Sequence of chain 1.A:
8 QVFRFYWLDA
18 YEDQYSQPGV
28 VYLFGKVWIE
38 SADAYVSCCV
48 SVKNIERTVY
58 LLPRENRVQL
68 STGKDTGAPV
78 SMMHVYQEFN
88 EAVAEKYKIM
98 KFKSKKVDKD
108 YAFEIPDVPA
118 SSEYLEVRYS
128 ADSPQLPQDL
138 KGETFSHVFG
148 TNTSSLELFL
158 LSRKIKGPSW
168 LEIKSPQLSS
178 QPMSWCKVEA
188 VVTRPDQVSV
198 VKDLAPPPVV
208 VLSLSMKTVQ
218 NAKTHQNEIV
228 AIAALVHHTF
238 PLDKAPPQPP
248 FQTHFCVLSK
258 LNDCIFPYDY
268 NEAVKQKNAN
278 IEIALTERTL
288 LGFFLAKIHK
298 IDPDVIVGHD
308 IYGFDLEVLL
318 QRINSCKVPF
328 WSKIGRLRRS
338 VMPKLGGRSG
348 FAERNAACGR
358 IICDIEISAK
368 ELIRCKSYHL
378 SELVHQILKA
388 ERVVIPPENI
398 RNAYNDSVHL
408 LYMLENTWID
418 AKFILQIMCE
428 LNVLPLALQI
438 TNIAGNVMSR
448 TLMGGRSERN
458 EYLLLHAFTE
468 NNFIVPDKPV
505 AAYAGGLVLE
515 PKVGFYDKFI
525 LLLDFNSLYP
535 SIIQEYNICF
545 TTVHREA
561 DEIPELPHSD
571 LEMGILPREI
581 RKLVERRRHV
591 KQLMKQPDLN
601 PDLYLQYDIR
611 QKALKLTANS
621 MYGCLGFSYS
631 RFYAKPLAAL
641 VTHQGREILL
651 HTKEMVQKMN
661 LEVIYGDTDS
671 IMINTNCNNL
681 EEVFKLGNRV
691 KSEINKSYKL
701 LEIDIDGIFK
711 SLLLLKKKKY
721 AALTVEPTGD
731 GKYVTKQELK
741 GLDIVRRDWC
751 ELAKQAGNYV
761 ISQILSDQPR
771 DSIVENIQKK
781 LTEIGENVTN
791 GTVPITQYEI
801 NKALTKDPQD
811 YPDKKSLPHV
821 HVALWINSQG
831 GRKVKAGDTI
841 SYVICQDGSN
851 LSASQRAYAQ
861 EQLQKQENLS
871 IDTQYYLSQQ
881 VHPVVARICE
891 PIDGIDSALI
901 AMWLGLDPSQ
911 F

The small molecule below binds the protein below.
Small molecule (SMILES): Nc1nc2c(ncn2[C@H]2C[C@H](O)[C@@H](CO[P](=O)(O)O[P](=O)(O)OP(=O)(O)O)O2)c(=O)[nH]1

Binding-site contacts:
Ligand atom O3A contacts residue LYS615 of chain 1.A at 2.9 Å (salt-bridge).
Ligand atom C5' contacts residue ASP669 of chain 1.A at 3.7 Å.
Ligand atom O3B contacts residue SER531 of chain 1.A at 3.0 Å (h-bond).
Ligand atom O1G contacts residue MG1 of chain 1.F at 2.1 Å.
Ligand atom O1A contacts residue ASP528 of chain 1.A at 3.6 Å.
Ligand atom O3A contacts residue MG1 of chain 1.F at 3.3 Å.
Ligand atom PB contacts residue LYS615 of chain 1.A at 3.6 Å.
Ligand atom O3' contacts residue TYR533 of chain 1.A at 2.9 Å (h-bond).
Ligand atom C3' contacts residue ASN619 of chain 1.A at 3.7 Å.
Ligand atom O2G contacts residue LYS615 of chain 1.A at 3.1 Å (salt-bridge).
Ligand atom O1G contacts residue ASP528 of chain 1.A at 3.1 Å (salt-bridge).
Ligand atom PG contacts residue ARG587 of chain 1.A at 3.3 Å.
Ligand atom PB contacts residue SER531 of chain 1.A at 3.4 Å.
Ligand atom O1B contacts residue ASN619 of chain 1.A at 3.7 Å.
Ligand atom O3G contacts residue SER531 of chain 1.A at 3.6 Å (h-bond).
Ligand atom O2B contacts residue LEU532 of chain 1.A at 3.4 Å (h-bond).
Ligand atom O1G contacts residue PHE529 of chain 1.A at 3.1 Å (h-bond).
Ligand atom O2B contacts residue SER531 of chain 1.A at 3.1 Å (h-bond).
Ligand atom O2B contacts residue PHE529 of chain 1.A at 3.3 Å (h-bond).
Ligand atom C2' contacts residue TYR533 of chain 1.A at 3.5 Å (hydrophobic).
Ligand atom O2G contacts residue ARG587 of chain 1.A at 2.9 Å (salt-bridge).
Ligand atom O1A contacts residue MG1 of chain 1.F at 2.1 Å.
Ligand atom O3G contacts residue ASN530 of chain 1.A at 2.6 Å (h-bond).
Ligand atom N7 contacts residue ASN619 of chain 1.A at 3.5 Å (h-bond).
Ligand atom O2A contacts residue LYS615 of chain 1.A at 3.4 Å (salt-bridge).
Ligand atom C3' contacts residue TYR533 of chain 1.A at 3.7 Å (hydrophobic).
Ligand atom PA contacts residue MG1 of chain 1.F at 3.3 Å.
Ligand atom O2B contacts residue MG1 of chain 1.F at 2.2 Å.
Ligand atom N2 contacts residue TYR622 of chain 1.A at 3.5 Å.
Ligand atom PB contacts residue MG1 of chain 1.F at 3.1 Å.
Ligand atom O3G contacts residue PHE529 of chain 1.A at 3.7 Å.
Ligand atom O3B contacts residue ARG587 of chain 1.A at 3.5 Å (salt-bridge).
Ligand atom O2B contacts residue ASP669 of chain 1.A at 3.0 Å (salt-bridge).
Ligand atom O3B contacts residue LYS615 of chain 1.A at 3.3 Å.
Ligand atom O1B contacts residue SER531 of chain 1.A at 3.1 Å.
Ligand atom O3G contacts residue ARG587 of chain 1.A at 3.2 Å (salt-bridge).
Ligand atom O1A contacts residue ASP669 of chain 1.A at 2.8 Å (salt-bridge).
Ligand atom PG contacts residue MG1 of chain 1.F at 3.4 Å.
Ligand atom O3B contacts residue MG1 of chain 1.F at 3.5 Å.
Ligand atom O1B contacts residue LYS615 of chain 1.A at 3.6 Å.